This protein binds this small molecule.
Small molecule (SMILES): CCC(=O)c1ccc(CC)cc1

Binding-site contacts:
Ligand atom C1 contacts residue PHE459 of chain 1.H at 3.3 Å (hydrophobic).
Ligand atom C8 contacts residue ASP457 of chain 1.H at 3.9 Å.
Ligand atom C7 contacts residue PHE296 of chain 1.H at 4.4 Å (hydrophobic).
Ligand atom C10 contacts residue PHE465 of chain 1.H at 4.3 Å (hydrophobic).
Ligand atom C7 contacts residue PHE459 of chain 1.H at 3.4 Å (hydrophobic).
Ligand atom C5 contacts residue PHE459 of chain 1.H at 4.2 Å (hydrophobic).
Ligand atom O9 contacts residue PHE170 of chain 1.H at 3.7 Å.
Ligand atom C1 contacts residue PHE170 of chain 1.H at 4.0 Å (hydrophobic).
Ligand atom O9 contacts residue CYS301 of chain 1.H at 3.4 Å.
Ligand atom O9 contacts residue CYS302 of chain 1.H at 2.8 Å (h-bond).
Ligand atom C2 contacts residue CYS303 of chain 1.H at 4.3 Å (hydrophobic).
Ligand atom O9 contacts residue CYS303 of chain 1.H at 3.9 Å.
Ligand atom C6 contacts residue TRP177 of chain 1.H at 4.1 Å (hydrophobic).
Ligand atom C11 contacts residue CYS302 of chain 1.H at 1.8 Å (hydrophobic).
Ligand atom C9 contacts residue CYS303 of chain 1.H at 4.3 Å (hydrophobic).
Ligand atom O9 contacts residue ASN169 of chain 1.H at 3.8 Å.
Ligand atom C11 contacts residue PHE465 of chain 1.H at 4.1 Å (hydrophobic).
Ligand atom C10 contacts residue CYS302 of chain 1.H at 2.9 Å (hydrophobic).
Ligand atom C5 contacts residue PHE170 of chain 1.H at 3.9 Å (hydrophobic).
Ligand atom C5 contacts residue MET174 of chain 1.H at 4.0 Å (hydrophobic).
Ligand atom C8 contacts residue PHE459 of chain 1.H at 3.7 Å (hydrophobic).
Ligand atom C5 contacts residue TRP177 of chain 1.H at 3.9 Å (hydrophobic).
Ligand atom C2 contacts residue PHE170 of chain 1.H at 3.7 Å (hydrophobic).
Ligand atom C3 contacts residue CYS301 of chain 1.H at 3.9 Å (hydrophobic).
Ligand atom C6 contacts residue PHE459 of chain 1.H at 4.0 Å (hydrophobic).
Ligand atom C3 contacts residue CYS303 of chain 1.H at 3.6 Å (hydrophobic).
Ligand atom C2 contacts residue PHE459 of chain 1.H at 3.4 Å (hydrophobic).
Ligand atom C3 contacts residue PHE170 of chain 1.H at 3.6 Å (hydrophobic).
Ligand atom C9 contacts residue PHE170 of chain 1.H at 3.8 Å (hydrophobic).
Ligand atom C9 contacts residue CYS302 of chain 1.H at 3.2 Å (hydrophobic).
Ligand atom C6 contacts residue PHE170 of chain 1.H at 4.2 Å (hydrophobic).
Ligand atom C3 contacts residue PHE459 of chain 1.H at 3.9 Å (hydrophobic).
Ligand atom C4 contacts residue CYS303 of chain 1.H at 4.2 Å (hydrophobic).
Ligand atom C6 contacts residue LEU173 of chain 1.H at 3.8 Å (hydrophobic).
Ligand atom C10 contacts residue MET174 of chain 1.H at 4.0 Å (hydrophobic).
Ligand atom C4 contacts residue PHE170 of chain 1.H at 3.5 Å (hydrophobic).
Ligand atom C2 contacts residue CYS301 of chain 1.H at 4.2 Å (hydrophobic).
Ligand atom C7 contacts residue MET124 of chain 1.H at 3.7 Å (hydrophobic).
Ligand atom C8 contacts residue PHE296 of chain 1.H at 3.5 Å (hydrophobic).
Ligand atom C4 contacts residue PHE459 of chain 1.H at 4.1 Å (hydrophobic).

Sequence of chain 1.H:
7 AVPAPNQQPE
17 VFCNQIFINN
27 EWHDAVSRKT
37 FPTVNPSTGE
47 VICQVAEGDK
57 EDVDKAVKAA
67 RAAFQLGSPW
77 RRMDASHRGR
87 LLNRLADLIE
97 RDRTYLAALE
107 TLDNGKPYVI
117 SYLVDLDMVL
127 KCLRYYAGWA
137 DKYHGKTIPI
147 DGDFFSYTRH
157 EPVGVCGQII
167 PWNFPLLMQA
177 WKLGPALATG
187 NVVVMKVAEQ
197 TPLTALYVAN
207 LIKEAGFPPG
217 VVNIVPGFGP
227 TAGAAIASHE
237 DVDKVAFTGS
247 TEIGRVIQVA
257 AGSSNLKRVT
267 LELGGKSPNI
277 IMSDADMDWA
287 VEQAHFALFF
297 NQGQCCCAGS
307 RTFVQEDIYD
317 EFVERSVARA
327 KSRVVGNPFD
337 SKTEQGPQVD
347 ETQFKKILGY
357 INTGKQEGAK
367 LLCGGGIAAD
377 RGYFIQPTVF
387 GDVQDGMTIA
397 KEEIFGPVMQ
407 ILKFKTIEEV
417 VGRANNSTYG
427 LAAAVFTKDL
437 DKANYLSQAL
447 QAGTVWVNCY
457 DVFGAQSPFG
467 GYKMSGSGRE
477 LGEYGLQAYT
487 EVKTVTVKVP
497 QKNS